A protein and the small-molecule ligand that binds it are described below.
Small molecule (SMILES): CC(=O)N[C@H]1CO[C@H](CO[C@@H]2O[C@@H](C)[C@@H](O)[C@@H](O)[C@@H]2O)[C@@H](O)[C@@H]1O

Sequence of chain 1.J:
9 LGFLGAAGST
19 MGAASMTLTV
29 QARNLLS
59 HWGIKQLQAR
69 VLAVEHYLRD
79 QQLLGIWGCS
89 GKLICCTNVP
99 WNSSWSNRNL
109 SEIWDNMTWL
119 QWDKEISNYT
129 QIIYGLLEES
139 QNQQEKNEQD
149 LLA

Sequence of chain 1.K:
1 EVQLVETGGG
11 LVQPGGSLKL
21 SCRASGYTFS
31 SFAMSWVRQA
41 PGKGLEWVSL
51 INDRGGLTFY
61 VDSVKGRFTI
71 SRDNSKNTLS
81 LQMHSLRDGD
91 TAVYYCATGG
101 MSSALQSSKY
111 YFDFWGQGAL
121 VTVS

Binding-site contacts:
Ligand atom C1 contacts residue ASN107 of chain 1.J at 1.4 Å.
Ligand atom C3 contacts residue ASN107 of chain 1.J at 3.6 Å.
Ligand atom N2 contacts residue ASN107 of chain 1.J at 2.9 Å (h-bond).
Ligand atom O7 contacts residue ASN107 of chain 1.J at 3.1 Å (h-bond).
Ligand atom O3 contacts residue ASN107 of chain 1.J at 4.2 Å.
Ligand atom C2 contacts residue ASN107 of chain 1.J at 2.4 Å.
Ligand atom C5 contacts residue GLU110 of chain 1.J at 3.6 Å.
Ligand atom C4 contacts residue ASN107 of chain 1.J at 4.2 Å.
Ligand atom C5 contacts residue GLU110 of chain 1.J at 3.4 Å.
Ligand atom O4 contacts residue ASN105 of chain 1.J at 3.0 Å (h-bond).
Ligand atom C4 contacts residue ASN107 of chain 1.J at 4.2 Å.
Ligand atom C6 contacts residue ARG106 of chain 1.J at 4.0 Å.
Ligand atom C8 contacts residue SER109 of chain 1.J at 3.9 Å.
Ligand atom O5 contacts residue GLU110 of chain 1.J at 3.3 Å (salt-bridge).
Ligand atom C7 contacts residue ASN107 of chain 1.J at 3.2 Å.
Ligand atom O5 contacts residue ASN107 of chain 1.J at 2.3 Å (h-bond).
Ligand atom C6 contacts residue ASN105 of chain 1.J at 3.6 Å.
Ligand atom C4 contacts residue GLU110 of chain 1.J at 4.0 Å.
Ligand atom C5 contacts residue ASN105 of chain 1.J at 4.1 Å.
Ligand atom C8 contacts residue SER107 of chain 1.K at 3.5 Å.
Ligand atom C4 contacts residue ARG106 of chain 1.J at 4.5 Å.
Ligand atom O5 contacts residue GLU110 of chain 1.J at 4.3 Å.
Ligand atom C4 contacts residue ASN105 of chain 1.J at 3.4 Å.
Ligand atom C8 contacts residue ASN107 of chain 1.J at 4.2 Å.
Ligand atom C5 contacts residue ASN107 of chain 1.J at 3.6 Å.
Ligand atom C1 contacts residue GLU110 of chain 1.J at 3.6 Å.
Ligand atom C6 contacts residue GLU110 of chain 1.J at 3.7 Å.
Ligand atom C3 contacts residue ASN107 of chain 1.J at 3.8 Å.
Ligand atom C6 contacts residue GLU110 of chain 1.J at 3.7 Å.